A protein and the small-molecule ligand that binds it are described below.
Small molecule (SMILES): Cc1ccc2ncnc(N)c2c1

Binding-site contacts:
Ligand atom N3 contacts residue GLY344 of chain 1.C at 3.5 Å (h-bond).
Ligand atom C8A contacts residue GLY344 of chain 1.C at 4.3 Å.
Ligand atom C5 contacts residue ARG277 of chain 1.C at 3.4 Å.
Ligand atom C6 contacts residue ARG347 of chain 1.C at 3.4 Å.
Ligand atom NA4 contacts residue GOL1 of chain 1.R at 2.9 Å (h-bond).
Ligand atom C8A contacts residue SER280 of chain 1.C at 3.9 Å.
Ligand atom C5 contacts residue ARG347 of chain 1.C at 3.3 Å.
Ligand atom C4A contacts residue ARG347 of chain 1.C at 4.0 Å.
Ligand atom N3 contacts residue ILE348 of chain 1.C at 4.2 Å.
Ligand atom C8A contacts residue ARG347 of chain 1.C at 3.9 Å.
Ligand atom C2 contacts residue SER280 of chain 1.C at 3.3 Å.
Ligand atom C2 contacts residue LYS276 of chain 1.C at 4.2 Å.
Ligand atom C4 contacts residue GOL1 of chain 1.R at 4.1 Å.
Ligand atom NA4 contacts residue GLY344 of chain 1.C at 3.3 Å.
Ligand atom C7 contacts residue ARG347 of chain 1.C at 3.6 Å.
Ligand atom C4A contacts residue ARG277 of chain 1.C at 3.6 Å.
Ligand atom N1 contacts residue ARG277 of chain 1.C at 3.6 Å.
Ligand atom C11 contacts residue ARG277 of chain 1.C at 4.0 Å.
Ligand atom N3 contacts residue LYS276 of chain 1.C at 3.9 Å.
Ligand atom N1 contacts residue ARG347 of chain 1.C at 4.0 Å.
Ligand atom C4A contacts residue GLY344 of chain 1.C at 3.7 Å.
Ligand atom C4 contacts residue ARG277 of chain 1.C at 4.2 Å.
Ligand atom C2 contacts residue ILE348 of chain 1.C at 3.7 Å (hydrophobic).
Ligand atom C7 contacts residue ARG277 of chain 1.C at 4.0 Å.
Ligand atom C2 contacts residue GLY344 of chain 1.C at 4.0 Å.
Ligand atom C5 contacts residue GLY344 of chain 1.C at 4.3 Å.
Ligand atom C11 contacts residue ARG347 of chain 1.C at 3.5 Å.
Ligand atom NA4 contacts residue ARG277 of chain 1.C at 4.1 Å.
Ligand atom C8A contacts residue ARG277 of chain 1.C at 3.5 Å.
Ligand atom N3 contacts residue SER345 of chain 1.C at 4.0 Å.
Ligand atom C8 contacts residue ARG277 of chain 1.C at 3.6 Å.
Ligand atom C4 contacts residue GLY344 of chain 1.C at 3.2 Å.
Ligand atom C8 contacts residue SER280 of chain 1.C at 4.1 Å.
Ligand atom N1 contacts residue LYS276 of chain 1.C at 4.1 Å.
Ligand atom C4 contacts residue SER345 of chain 1.C at 4.2 Å.
Ligand atom C6 contacts residue ARG277 of chain 1.C at 3.6 Å.
Ligand atom C11 contacts residue ASP371 of chain 1.C at 4.2 Å.
Ligand atom N1 contacts residue SER280 of chain 1.C at 2.7 Å (h-bond).
Ligand atom C8 contacts residue ARG347 of chain 1.C at 3.6 Å.
Ligand atom NA4 contacts residue SER345 of chain 1.C at 3.7 Å.

Sequence of chain 1.C:
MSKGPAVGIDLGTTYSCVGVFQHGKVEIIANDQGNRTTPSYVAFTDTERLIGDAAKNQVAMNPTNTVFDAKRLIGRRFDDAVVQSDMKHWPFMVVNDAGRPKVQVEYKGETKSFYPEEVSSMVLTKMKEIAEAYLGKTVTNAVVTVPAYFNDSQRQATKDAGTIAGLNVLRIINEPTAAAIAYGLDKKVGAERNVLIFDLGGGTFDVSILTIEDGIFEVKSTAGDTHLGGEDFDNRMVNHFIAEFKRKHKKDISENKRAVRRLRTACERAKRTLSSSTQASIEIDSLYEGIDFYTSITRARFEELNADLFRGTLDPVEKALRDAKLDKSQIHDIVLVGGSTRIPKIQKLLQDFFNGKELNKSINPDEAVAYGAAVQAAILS